Sequence of chain 1.A:
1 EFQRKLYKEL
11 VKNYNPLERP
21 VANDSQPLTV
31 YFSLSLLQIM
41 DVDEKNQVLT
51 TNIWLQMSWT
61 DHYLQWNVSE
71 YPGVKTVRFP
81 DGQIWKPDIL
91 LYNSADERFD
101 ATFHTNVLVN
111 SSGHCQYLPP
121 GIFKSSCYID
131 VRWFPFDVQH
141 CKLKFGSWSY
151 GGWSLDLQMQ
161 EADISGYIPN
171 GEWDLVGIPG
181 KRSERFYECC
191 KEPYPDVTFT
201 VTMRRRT

Binding-site contacts:
Ligand atom O5 contacts residue SER69 of chain 1.A at 2.8 Å (h-bond).
Ligand atom C6 contacts residue SER69 of chain 1.A at 3.9 Å.
Ligand atom C5 contacts residue ASN67 of chain 1.A at 3.6 Å.
Ligand atom C5 contacts residue SER69 of chain 1.A at 3.6 Å.
Ligand atom C7 contacts residue ASN67 of chain 1.A at 3.7 Å.
Ligand atom C1 contacts residue SER69 of chain 1.A at 3.2 Å.
Ligand atom C2 contacts residue ASN67 of chain 1.A at 2.5 Å.
Ligand atom O6 contacts residue SER69 of chain 1.A at 3.8 Å.
Ligand atom C4 contacts residue ASN67 of chain 1.A at 4.2 Å.
Ligand atom O5 contacts residue ASN67 of chain 1.A at 2.3 Å (h-bond).
Ligand atom C1 contacts residue ASN67 of chain 1.A at 1.4 Å.
Ligand atom O6 contacts residue ASN67 of chain 1.A at 4.5 Å.
Ligand atom O6 contacts residue GLU70 of chain 1.A at 3.6 Å.
Ligand atom O5 contacts residue GLU70 of chain 1.A at 3.9 Å.
Ligand atom N2 contacts residue ASN67 of chain 1.A at 2.9 Å (h-bond).
Ligand atom C3 contacts residue ASN67 of chain 1.A at 3.8 Å.
Ligand atom O7 contacts residue ASN67 of chain 1.A at 4.1 Å.

A protein and the small-molecule ligand that binds it are described below.
Small molecule (SMILES): CC(=O)N[C@@H]1[C@@H](O)[C@H](O)[C@@H](CO)O[C@H]1O